Sequence of chain 1.Z:
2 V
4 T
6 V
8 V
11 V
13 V

Sequence of chain 1.J:
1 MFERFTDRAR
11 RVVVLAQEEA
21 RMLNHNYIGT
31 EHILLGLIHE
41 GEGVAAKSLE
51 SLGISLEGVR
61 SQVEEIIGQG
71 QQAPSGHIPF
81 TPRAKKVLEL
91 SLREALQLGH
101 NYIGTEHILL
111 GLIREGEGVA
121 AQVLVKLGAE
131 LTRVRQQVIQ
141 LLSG

Binding-site contacts:
Ligand atom CN contacts residue O7D10 of chain 1.Z at 3.7 Å.
Ligand atom CG1 contacts residue ARG4 of chain 1.J at 3.6 Å.
Ligand atom O contacts residue ARG4 of chain 1.J at 3.8 Å.
Ligand atom CA contacts residue GLU3 of chain 1.J at 3.3 Å.
Ligand atom CDF contacts residue MLE7 of chain 1.Z at 3.4 Å.
Ligand atom CB contacts residue ARG4 of chain 1.J at 3.8 Å.
Ligand atom NCZ contacts residue MLE7 of chain 1.Z at 3.3 Å.
Ligand atom O contacts residue MVA9 of chain 1.Z at 3.5 Å.
Ligand atom CB contacts residue GLU3 of chain 1.J at 3.3 Å.
Ligand atom CE2 contacts residue LEU92 of chain 1.J at 3.6 Å (hydrophobic).
Ligand atom CG2 contacts residue PHE2 of chain 1.J at 3.5 Å (hydrophobic).
Ligand atom CDA contacts residue MLE7 of chain 1.Z at 3.4 Å.
Ligand atom CD1 contacts residue LEU92 of chain 1.J at 3.3 Å (hydrophobic).
Ligand atom OG1 contacts residue GLU89 of chain 1.J at 3.6 Å.
Ligand atom CDA contacts residue ARG10 of chain 1.J at 3.6 Å.
Ligand atom CDH contacts residue PHE5 of chain 1.J at 3.0 Å (hydrophobic).
Ligand atom OXT contacts residue GLU3 of chain 1.J at 3.6 Å (salt-bridge).
Ligand atom OB contacts residue GLU3 of chain 1.J at 3.2 Å (salt-bridge).
Ligand atom CG1 contacts residue MET1 of chain 1.J at 3.3 Å (hydrophobic).
Ligand atom CG2 contacts residue LEU96 of chain 1.J at 3.4 Å (hydrophobic).
Ligand atom CCY contacts residue ARG10 of chain 1.J at 3.5 Å.
Ligand atom CDC contacts residue ARG10 of chain 1.J at 3.8 Å.
Ligand atom CDB contacts residue ARG10 of chain 1.J at 3.4 Å.
Ligand atom CE2 contacts residue LEU88 of chain 1.J at 3.6 Å (hydrophobic).
Ligand atom C contacts residue GLU3 of chain 1.J at 3.7 Å.
Ligand atom O contacts residue MET1 of chain 1.J at 2.8 Å (h-bond).
Ligand atom CG2 contacts residue GLU3 of chain 1.J at 3.5 Å.
Ligand atom CCW contacts residue ARG10 of chain 1.J at 3.6 Å.
Ligand atom CN contacts residue MLE7 of chain 1.Z at 3.1 Å.
Ligand atom OXT contacts residue PHE2 of chain 1.J at 2.9 Å (h-bond).
Ligand atom O contacts residue PHE5 of chain 1.J at 3.1 Å (h-bond).
Ligand atom CD2 contacts residue LEU92 of chain 1.J at 3.4 Å (hydrophobic).
Ligand atom OB contacts residue LEU92 of chain 1.J at 3.4 Å.
Ligand atom CAG contacts residue MET1 of chain 1.J at 3.8 Å (hydrophobic).
Ligand atom N contacts residue GLU3 of chain 1.J at 3.1 Å (salt-bridge).
Ligand atom CD1 contacts residue LEU96 of chain 1.J at 3.6 Å (hydrophobic).
Ligand atom OG1 contacts residue MET1 of chain 1.J at 3.5 Å.
Ligand atom CAG contacts residue GLU3 of chain 1.J at 3.8 Å.
Ligand atom OXT contacts residue MET1 of chain 1.J at 3.8 Å.
Ligand atom CCX contacts residue ARG10 of chain 1.J at 3.5 Å.

A protein and the small-molecule ligand that binds it are described below.
Small molecule (SMILES): CC[C@@H](C)[C@@H](C(=O)N[C@@H]1C(=O)N(C)[C@@H]([C@@H](C)O)C(=O)N[C@@H](C(C)C)C(=O)N(C)[C@@H](CC(C)C)C(=O)N[C@@H](C(C)C)C(=O)N(C)[C@@H](C(C)C)C(=O)N(C)[C@@H](Cc2c[nH]c3cccc(OC)c23)C(=O)N[C@@H](C(C)C)C(=O)N[C@@H]([C@H](O)c2ccccc2)C(=O)N[C@@H](C(C)C)C(=O)O[C@@H]1C)N(C)C(=O)[C@@H](NC(=O)[C@H](C(C)C)N(C)C)C(C)C